Sequence of chain 1.C:
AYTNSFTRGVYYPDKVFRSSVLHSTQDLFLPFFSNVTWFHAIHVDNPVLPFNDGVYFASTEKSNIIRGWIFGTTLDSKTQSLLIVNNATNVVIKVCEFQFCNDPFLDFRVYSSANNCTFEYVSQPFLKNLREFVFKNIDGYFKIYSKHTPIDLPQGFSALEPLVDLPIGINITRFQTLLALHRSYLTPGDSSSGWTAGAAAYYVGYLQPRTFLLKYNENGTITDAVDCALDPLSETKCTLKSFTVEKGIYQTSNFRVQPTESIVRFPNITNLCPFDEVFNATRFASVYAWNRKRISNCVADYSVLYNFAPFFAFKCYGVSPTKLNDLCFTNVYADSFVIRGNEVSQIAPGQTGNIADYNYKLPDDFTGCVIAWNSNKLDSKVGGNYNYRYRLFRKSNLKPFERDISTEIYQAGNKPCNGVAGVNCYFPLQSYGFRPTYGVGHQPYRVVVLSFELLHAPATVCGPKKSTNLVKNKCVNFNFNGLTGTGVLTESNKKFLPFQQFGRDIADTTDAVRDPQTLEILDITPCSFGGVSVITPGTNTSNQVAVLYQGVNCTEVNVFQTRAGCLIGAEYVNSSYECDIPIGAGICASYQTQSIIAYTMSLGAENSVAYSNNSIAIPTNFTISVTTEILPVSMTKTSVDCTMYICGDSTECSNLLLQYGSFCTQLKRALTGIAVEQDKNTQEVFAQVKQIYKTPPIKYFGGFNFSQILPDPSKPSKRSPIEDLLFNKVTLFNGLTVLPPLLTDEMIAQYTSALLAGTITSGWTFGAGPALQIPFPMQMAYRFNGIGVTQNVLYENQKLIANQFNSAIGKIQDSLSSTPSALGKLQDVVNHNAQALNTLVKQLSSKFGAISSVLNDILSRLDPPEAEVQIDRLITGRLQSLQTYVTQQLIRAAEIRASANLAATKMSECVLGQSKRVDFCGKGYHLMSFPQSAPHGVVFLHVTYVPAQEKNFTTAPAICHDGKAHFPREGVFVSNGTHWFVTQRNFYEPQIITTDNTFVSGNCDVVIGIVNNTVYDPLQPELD

Binding-site contacts:
Ligand atom C7 contacts residue ASN801 of chain 1.C at 3.4 Å.
Ligand atom C1 contacts residue ASN801 of chain 1.C at 3.2 Å.
Ligand atom O7 contacts residue ASN801 of chain 1.C at 4.0 Å.
Ligand atom C1 contacts residue GLN804 of chain 1.C at 4.4 Å.
Ligand atom C8 contacts residue ASN801 of chain 1.C at 3.8 Å.
Ligand atom C2 contacts residue ASN801 of chain 1.C at 3.1 Å.
Ligand atom O5 contacts residue GLN804 of chain 1.C at 4.0 Å.
Ligand atom N2 contacts residue ASN801 of chain 1.C at 2.8 Å (h-bond).
Ligand atom C1 contacts residue SER803 of chain 1.C at 4.0 Å.
Ligand atom O5 contacts residue ASN801 of chain 1.C at 4.3 Å.

The small molecule below binds the protein below.
Small molecule (SMILES): CC(=O)N[C@@H]1[C@@H](O)[C@H](O)[C@@H](CO)O[C@H]1O